Sequence of chain 1.A:
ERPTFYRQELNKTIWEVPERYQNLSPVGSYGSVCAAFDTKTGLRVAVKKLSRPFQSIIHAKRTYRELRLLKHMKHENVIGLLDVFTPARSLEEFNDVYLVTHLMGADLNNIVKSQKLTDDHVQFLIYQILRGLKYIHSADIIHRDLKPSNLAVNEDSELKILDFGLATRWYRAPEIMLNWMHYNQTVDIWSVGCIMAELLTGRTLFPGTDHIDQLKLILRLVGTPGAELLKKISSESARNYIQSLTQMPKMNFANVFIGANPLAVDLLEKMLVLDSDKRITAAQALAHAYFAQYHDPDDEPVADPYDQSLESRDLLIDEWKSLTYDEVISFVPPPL

This small molecule binds to this protein.
Small molecule (SMILES): O=C(CSc1cn(CCNC(=O)c2cccc(C(F)(F)F)c2)c2ccccc12)Nc1ccc2c(c1)OCCO2

Binding-site contacts:
Ligand atom FAC contacts residue LEU75 of chain 1.A at 3.2 Å.
Ligand atom OAA contacts residue LEU108 of chain 1.A at 3.5 Å.
Ligand atom CAV contacts residue HIS107 of chain 1.A at 3.5 Å.
Ligand atom FAD contacts residue LEU75 of chain 1.A at 3.6 Å.
Ligand atom CAF contacts residue THR106 of chain 1.A at 3.4 Å.
Ligand atom CBK contacts residue LEU167 of chain 1.A at 3.7 Å (hydrophobic).
Ligand atom FAC contacts residue LEU104 of chain 1.A at 3.3 Å.
Ligand atom CAF contacts residue LEU104 of chain 1.A at 3.5 Å (hydrophobic).
Ligand atom OAA contacts residue MET109 of chain 1.A at 2.6 Å (h-bond).
Ligand atom CAK contacts residue GLY110 of chain 1.A at 3.3 Å.
Ligand atom OAY contacts residue GLY110 of chain 1.A at 3.1 Å (h-bond).
Ligand atom CAV contacts residue THR106 of chain 1.A at 3.5 Å.
Ligand atom CAJ contacts residue THR106 of chain 1.A at 3.4 Å.
Ligand atom OAA contacts residue GLY110 of chain 1.A at 3.1 Å (h-bond).
Ligand atom CAF contacts residue LYS53 of chain 1.A at 3.6 Å.
Ligand atom CAG contacts residue ALA111 of chain 1.A at 3.6 Å (hydrophobic).
Ligand atom OAZ contacts residue LEU171 of chain 1.A at 3.3 Å.
Ligand atom FAE contacts residue LEU75 of chain 1.A at 3.8 Å.
Ligand atom CAU contacts residue PHE169 of chain 1.A at 3.4 Å (hydrophobic).
Ligand atom NAX contacts residue ALA51 of chain 1.A at 3.5 Å.
Ligand atom CAR contacts residue LEU171 of chain 1.A at 3.6 Å (hydrophobic).
Ligand atom CAK contacts residue LEU108 of chain 1.A at 3.3 Å (hydrophobic).
Ligand atom CAI contacts residue VAL38 of chain 1.A at 3.7 Å (hydrophobic).
Ligand atom FAE contacts residue THR106 of chain 1.A at 3.7 Å.
Ligand atom CAI contacts residue ALA51 of chain 1.A at 3.6 Å (hydrophobic).
Ligand atom CAL contacts residue LEU108 of chain 1.A at 3.6 Å (hydrophobic).
Ligand atom OAB contacts residue VAL38 of chain 1.A at 3.3 Å.
Ligand atom NBL contacts residue LEU167 of chain 1.A at 3.5 Å.
Ligand atom CBG contacts residue GLY110 of chain 1.A at 3.4 Å.
Ligand atom FAD contacts residue ILE84 of chain 1.A at 3.5 Å.
Ligand atom CBB contacts residue ALA51 of chain 1.A at 3.5 Å (hydrophobic).
Ligand atom CAJ contacts residue LEU104 of chain 1.A at 3.6 Å (hydrophobic).
Ligand atom OAZ contacts residue VAL30 of chain 1.A at 3.6 Å.
Ligand atom CAV contacts residue ALA51 of chain 1.A at 3.6 Å (hydrophobic).
Ligand atom CBH contacts residue VAL30 of chain 1.A at 3.6 Å (hydrophobic).
Ligand atom CAF contacts residue ALA51 of chain 1.A at 3.5 Å (hydrophobic).
Ligand atom FAE contacts residue ILE84 of chain 1.A at 3.7 Å.
Ligand atom CAL contacts residue GLY110 of chain 1.A at 3.1 Å.
Ligand atom CAS contacts residue VAL30 of chain 1.A at 3.4 Å (hydrophobic).
Ligand atom CBB contacts residue MET109 of chain 1.A at 3.7 Å (hydrophobic).